Binding-site contacts:
Ligand atom C1 contacts residue TYR148 of chain 1.A at 4.1 Å (hydrophobic).
Ligand atom C2 contacts residue TRP58 of chain 1.A at 3.9 Å (hydrophobic).
Ligand atom C6 contacts residue TRP197 of chain 1.A at 3.7 Å (hydrophobic).
Ligand atom O5 contacts residue ASP199 of chain 1.A at 2.4 Å (salt-bridge).
Ligand atom O3 contacts residue HIS105 of chain 1.A at 3.2 Å.
Ligand atom C4 contacts residue TRP286 of chain 1.A at 3.7 Å (hydrophobic).
Ligand atom C4 contacts residue HIS36 of chain 1.A at 3.5 Å.
Ligand atom C4 contacts residue GLU57 of chain 1.A at 4.1 Å.
Ligand atom O5 contacts residue GLN258 of chain 1.A at 2.8 Å (h-bond).
Ligand atom C3 contacts residue GLU57 of chain 1.A at 3.7 Å.
Ligand atom C1 contacts residue TRP202 of chain 1.A at 3.9 Å (hydrophobic).
Ligand atom C4 contacts residue ASP199 of chain 1.A at 3.6 Å.
Ligand atom O5 contacts residue ARG232 of chain 1.A at 3.6 Å.
Ligand atom O3 contacts residue GLU57 of chain 1.A at 2.8 Å (salt-bridge).
Ligand atom O4 contacts residue TYR148 of chain 1.A at 3.5 Å.
Ligand atom O4 contacts residue HIS105 of chain 1.A at 2.9 Å (h-bond).
Ligand atom F2 contacts residue ASP199 of chain 1.A at 3.4 Å.
Ligand atom C4 contacts residue HIS105 of chain 1.A at 3.9 Å.
Ligand atom C6 contacts residue ASP199 of chain 1.A at 4.0 Å.
Ligand atom C3 contacts residue TRP58 of chain 1.A at 3.9 Å (hydrophobic).
Ligand atom F2 contacts residue TRP58 of chain 1.A at 3.2 Å.
Ligand atom C2 contacts residue TRP202 of chain 1.A at 4.0 Å (hydrophobic).
Ligand atom C1 contacts residue ARG232 of chain 1.A at 4.0 Å.
Ligand atom O4 contacts residue HIS36 of chain 1.A at 2.7 Å (h-bond).
Ligand atom C1 contacts residue ASP199 of chain 1.A at 1.4 Å.
Ligand atom F2 contacts residue HIS106 of chain 1.A at 3.3 Å.
Ligand atom C3 contacts residue HIS105 of chain 1.A at 3.9 Å.
Ligand atom C3 contacts residue ASP199 of chain 1.A at 3.6 Å.
Ligand atom C6 contacts residue TRP286 of chain 1.A at 3.8 Å (hydrophobic).
Ligand atom O3 contacts residue TRP58 of chain 1.A at 3.1 Å (h-bond).
Ligand atom O4 contacts residue ASP199 of chain 1.A at 3.3 Å (salt-bridge).
Ligand atom C6 contacts residue HIS36 of chain 1.A at 3.8 Å.
Ligand atom F2 contacts residue TRP202 of chain 1.A at 3.2 Å.
Ligand atom C5 contacts residue GLN258 of chain 1.A at 3.2 Å.
Ligand atom C1 contacts residue GLN258 of chain 1.A at 4.1 Å.
Ligand atom C2 contacts residue ASP199 of chain 1.A at 2.5 Å.
Ligand atom C5 contacts residue TRP286 of chain 1.A at 3.7 Å (hydrophobic).
Ligand atom C2 contacts residue HIS106 of chain 1.A at 3.5 Å.
Ligand atom C6 contacts residue GLN258 of chain 1.A at 3.5 Å.
Ligand atom C5 contacts residue ASP199 of chain 1.A at 3.4 Å.

Sequence of chain 1.A:
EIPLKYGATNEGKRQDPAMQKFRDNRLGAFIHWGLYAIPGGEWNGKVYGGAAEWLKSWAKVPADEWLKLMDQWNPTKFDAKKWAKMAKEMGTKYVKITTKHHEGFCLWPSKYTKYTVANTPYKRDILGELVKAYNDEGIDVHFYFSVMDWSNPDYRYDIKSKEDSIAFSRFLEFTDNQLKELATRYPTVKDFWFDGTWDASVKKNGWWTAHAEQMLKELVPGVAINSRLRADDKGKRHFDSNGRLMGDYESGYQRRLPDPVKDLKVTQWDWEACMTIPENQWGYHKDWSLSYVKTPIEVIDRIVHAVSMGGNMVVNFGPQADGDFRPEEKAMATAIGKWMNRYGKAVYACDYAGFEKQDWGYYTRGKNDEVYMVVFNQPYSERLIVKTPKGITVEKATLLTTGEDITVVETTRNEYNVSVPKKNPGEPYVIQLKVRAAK

The small molecule below binds the protein below.
Small molecule (SMILES): C[C@@H]1O[C@H](O)[C@@H](F)[C@H](O)[C@@H]1O